A small-molecule ligand and the protein it binds are described below.
Small molecule (SMILES): CNS(=O)(=O)c1ccc(-c2cccc3ncc(-c4cc(OC)c(OC)c(OC)c4)nc23)cc1

Sequence of chain 1.B:
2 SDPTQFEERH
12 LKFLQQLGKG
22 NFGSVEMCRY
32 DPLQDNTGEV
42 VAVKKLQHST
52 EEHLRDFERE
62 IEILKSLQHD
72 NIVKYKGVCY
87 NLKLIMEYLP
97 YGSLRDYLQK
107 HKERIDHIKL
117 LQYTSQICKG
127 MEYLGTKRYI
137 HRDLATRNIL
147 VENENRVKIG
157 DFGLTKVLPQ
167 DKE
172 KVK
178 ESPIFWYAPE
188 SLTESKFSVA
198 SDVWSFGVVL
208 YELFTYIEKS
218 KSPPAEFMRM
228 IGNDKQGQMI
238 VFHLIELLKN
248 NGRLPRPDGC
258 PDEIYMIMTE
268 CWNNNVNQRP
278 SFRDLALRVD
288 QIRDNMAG

Binding-site contacts:
Ligand atom N26 contacts residue LEU95 of chain 1.B at 3.0 Å (h-bond).
Ligand atom C24 contacts residue TYR94 of chain 1.B at 3.8 Å (hydrophobic).
Ligand atom C11 contacts residue VAL26 of chain 1.B at 3.7 Å (hydrophobic).
Ligand atom C30 contacts residue VAL74 of chain 1.B at 3.8 Å (hydrophobic).
Ligand atom C43 contacts residue TYR94 of chain 1.B at 3.1 Å (hydrophobic).
Ligand atom C53 contacts residue LEU18 of chain 1.B at 3.5 Å (hydrophobic).
Ligand atom C28 contacts residue LEU146 of chain 1.B at 3.7 Å (hydrophobic).
Ligand atom C21 contacts residue LEU146 of chain 1.B at 3.6 Å (hydrophobic).
Ligand atom N4 contacts residue ASN144 of chain 1.B at 3.8 Å.
Ligand atom C30 contacts residue ALA43 of chain 1.B at 3.6 Å (hydrophobic).
Ligand atom C6 contacts residue ARG143 of chain 1.B at 3.3 Å.
Ligand atom C30 contacts residue MET92 of chain 1.B at 3.7 Å (hydrophobic).
Ligand atom C27 contacts residue LEU146 of chain 1.B at 3.5 Å (hydrophobic).
Ligand atom C20 contacts residue LEU146 of chain 1.B at 3.7 Å (hydrophobic).
Ligand atom C32 contacts residue LEU146 of chain 1.B at 3.9 Å (hydrophobic).
Ligand atom O52 contacts residue LEU18 of chain 1.B at 3.4 Å (h-bond).
Ligand atom O3 contacts residue LYS20 of chain 1.B at 3.8 Å.
Ligand atom N26 contacts residue TYR94 of chain 1.B at 3.8 Å.
Ligand atom C27 contacts residue ALA43 of chain 1.B at 3.8 Å (hydrophobic).
Ligand atom O3 contacts residue GLY21 of chain 1.B at 3.6 Å.
Ligand atom C13 contacts residue VAL26 of chain 1.B at 3.6 Å (hydrophobic).
Ligand atom C32 contacts residue GLY156 of chain 1.B at 3.6 Å.
Ligand atom O2 contacts residue LYS20 of chain 1.B at 3.1 Å (salt-bridge).
Ligand atom C24 contacts residue LEU95 of chain 1.B at 3.1 Å (hydrophobic).
Ligand atom C40 contacts residue LEU18 of chain 1.B at 3.8 Å (hydrophobic).
Ligand atom C34 contacts residue GLY98 of chain 1.B at 3.7 Å.
Ligand atom C18 contacts residue ASP157 of chain 1.B at 3.8 Å.
Ligand atom C23 contacts residue LEU18 of chain 1.B at 3.8 Å (hydrophobic).
Ligand atom C37 contacts residue LEU18 of chain 1.B at 3.9 Å (hydrophobic).
Ligand atom C38 contacts residue GLY98 of chain 1.B at 3.7 Å.
Ligand atom N22 contacts residue LEU146 of chain 1.B at 3.7 Å.
Ligand atom C16 contacts residue GLY156 of chain 1.B at 3.6 Å.
Ligand atom C28 contacts residue GLU93 of chain 1.B at 3.1 Å.
Ligand atom C39 contacts residue GLY98 of chain 1.B at 3.4 Å.
Ligand atom C40 contacts residue GLY98 of chain 1.B at 3.5 Å.
Ligand atom C32 contacts residue MET92 of chain 1.B at 3.8 Å (hydrophobic).
Ligand atom C28 contacts residue ALA43 of chain 1.B at 3.3 Å (hydrophobic).
Ligand atom C43 contacts residue PRO96 of chain 1.B at 3.1 Å (hydrophobic).
Ligand atom O2 contacts residue GLY19 of chain 1.B at 3.3 Å.
Ligand atom C30 contacts residue LEU146 of chain 1.B at 3.8 Å (hydrophobic).